Sequence of chain 2.A:
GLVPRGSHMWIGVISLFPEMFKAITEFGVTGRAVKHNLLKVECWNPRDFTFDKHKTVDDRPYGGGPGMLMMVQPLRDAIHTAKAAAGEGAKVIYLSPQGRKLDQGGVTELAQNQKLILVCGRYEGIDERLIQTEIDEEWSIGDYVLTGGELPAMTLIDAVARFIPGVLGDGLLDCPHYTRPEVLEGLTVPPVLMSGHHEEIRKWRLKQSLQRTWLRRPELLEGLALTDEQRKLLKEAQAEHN

Binding-site contacts:
Ligand atom C13 contacts residue THR147 of chain 1.A at 3.7 Å.
Ligand atom C7 contacts residue PRO97 of chain 1.A at 3.6 Å (hydrophobic).
Ligand atom C20 contacts residue LEU95 of chain 1.A at 3.3 Å (hydrophobic).
Ligand atom C7 contacts residue VAL145 of chain 1.A at 3.6 Å (hydrophobic).
Ligand atom C8 contacts residue LEU146 of chain 1.A at 3.3 Å (hydrophobic).
Ligand atom C18 contacts residue GLY142 of chain 1.A at 3.6 Å.
Ligand atom C16 contacts residue PRO97 of chain 1.A at 3.7 Å (hydrophobic).
Ligand atom N2 contacts residue PRO152 of chain 1.A at 3.5 Å.
Ligand atom C contacts residue GLY182 of chain 2.A at 3.6 Å.
Ligand atom C13 contacts residue GLY148 of chain 1.A at 3.5 Å.
Ligand atom C14 contacts residue PRO97 of chain 1.A at 3.5 Å (hydrophobic).
Ligand atom C6 contacts residue PRO97 of chain 1.A at 3.5 Å (hydrophobic).
Ligand atom N1 contacts residue PRO97 of chain 1.A at 3.4 Å.
Ligand atom C17 contacts residue TYR144 of chain 1.A at 3.1 Å (hydrophobic).
Ligand atom N2 contacts residue SER140 of chain 1.A at 3.6 Å.
Ligand atom C19 contacts residue PRO152 of chain 1.A at 3.7 Å (hydrophobic).
Ligand atom O contacts residue VAL145 of chain 1.A at 3.3 Å.
Ligand atom C20 contacts residue PRO152 of chain 1.A at 3.7 Å (hydrophobic).
Ligand atom O2 contacts residue TRP139 of chain 1.A at 3.7 Å.
Ligand atom C16 contacts residue LEU146 of chain 1.A at 3.8 Å (hydrophobic).
Ligand atom C12 contacts residue ARG122 of chain 1.A at 3.7 Å.
Ligand atom C6 contacts residue TYR144 of chain 1.A at 3.8 Å (hydrophobic).
Ligand atom C3 contacts residue LEU183 of chain 2.A at 3.4 Å (hydrophobic).
Ligand atom O2 contacts residue LEU95 of chain 1.A at 3.5 Å.
Ligand atom C20 contacts residue SER96 of chain 1.A at 3.2 Å.
Ligand atom C3 contacts residue ASP185 of chain 2.A at 3.5 Å.
Ligand atom C5 contacts residue PRO97 of chain 1.A at 3.6 Å (hydrophobic).
Ligand atom C1 contacts residue PRO97 of chain 1.A at 3.8 Å (hydrophobic).
Ligand atom O2 contacts residue PRO152 of chain 1.A at 3.4 Å.
Ligand atom C2 contacts residue LEU183 of chain 2.A at 3.2 Å (hydrophobic).
Ligand atom C16 contacts residue TYR144 of chain 1.A at 3.8 Å (hydrophobic).
Ligand atom C12 contacts residue TYR123 of chain 1.A at 3.3 Å (hydrophobic).
Ligand atom C12 contacts residue GLY121 of chain 1.A at 3.3 Å.
Ligand atom C15 contacts residue PRO97 of chain 1.A at 3.5 Å (hydrophobic).
Ligand atom N2 contacts residue ILE141 of chain 1.A at 3.3 Å (h-bond).
Ligand atom O contacts residue LEU146 of chain 1.A at 2.8 Å (h-bond).
Ligand atom C17 contacts residue LEU146 of chain 1.A at 3.7 Å (hydrophobic).
Ligand atom C4 contacts residue ASP185 of chain 2.A at 3.7 Å.
Ligand atom C2 contacts residue GLY182 of chain 2.A at 3.6 Å.
Ligand atom O2 contacts residue SER96 of chain 1.A at 3.3 Å (h-bond).

This small molecule binds to this protein.
Small molecule (SMILES): Cc1cccc(C(=O)NCC2(NC(=O)c3cccc4nocc34)CCCC2)c1

Sequence of chain 1.A:
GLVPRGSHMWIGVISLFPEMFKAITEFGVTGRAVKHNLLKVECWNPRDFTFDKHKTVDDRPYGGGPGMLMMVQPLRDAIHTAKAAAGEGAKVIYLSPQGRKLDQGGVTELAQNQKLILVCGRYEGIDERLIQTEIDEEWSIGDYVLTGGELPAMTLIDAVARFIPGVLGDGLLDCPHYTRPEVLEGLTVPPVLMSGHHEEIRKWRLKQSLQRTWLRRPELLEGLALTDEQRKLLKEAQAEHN